Sequence of chain 1.C:
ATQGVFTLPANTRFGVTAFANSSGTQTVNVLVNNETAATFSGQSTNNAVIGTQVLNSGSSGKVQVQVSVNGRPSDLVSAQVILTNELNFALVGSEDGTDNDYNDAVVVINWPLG

Sequence of chain 1.D:
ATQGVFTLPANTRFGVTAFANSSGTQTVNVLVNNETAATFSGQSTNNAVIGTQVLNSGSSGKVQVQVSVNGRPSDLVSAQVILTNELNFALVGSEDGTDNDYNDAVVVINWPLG

The small molecule below binds the protein below.
Small molecule (SMILES): C[C@@H]1O[C@@H](O)[C@@H](O)[C@H](O)[C@@H]1O

Binding-site contacts:
Ligand atom DO2 contacts residue GLY98 of chain 1.D at 3.1 Å.
Ligand atom O5 contacts residue SER24 of chain 1.D at 2.2 Å.
Ligand atom DO4 contacts residue ASN22 of chain 1.D at 3.1 Å.
Ligand atom D61 contacts residue THR46 of chain 1.D at 2.6 Å.
Ligand atom C6 contacts residue SER24 of chain 1.D at 3.1 Å.
Ligand atom DO3 contacts residue ASP100 of chain 1.D at 1.7 Å.
Ligand atom O4 contacts residue CA1 of chain 1.Q at 2.5 Å.
Ligand atom C1 contacts residue SER24 of chain 1.D at 3.1 Å.
Ligand atom D3 contacts residue ASP100 of chain 1.D at 2.7 Å.
Ligand atom O3 contacts residue ASP105 of chain 1.D at 3.0 Å (salt-bridge).
Ligand atom D62 contacts residue SER24 of chain 1.D at 2.5 Å.
Ligand atom C2 contacts residue SER23 of chain 1.D at 3.1 Å.
Ligand atom O4 contacts residue SER23 of chain 1.D at 2.5 Å.
Ligand atom DO2 contacts residue ASP97 of chain 1.D at 1.9 Å.
Ligand atom O3 contacts residue ASP100 of chain 1.D at 2.5 Å (salt-bridge).
Ligand atom D1 contacts residue ASP97 of chain 1.D at 3.1 Å.
Ligand atom O5 contacts residue SER23 of chain 1.D at 3.0 Å.
Ligand atom DO3 contacts residue ASP102 of chain 1.D at 2.6 Å.
Ligand atom D2 contacts residue SER23 of chain 1.D at 2.5 Å.
Ligand atom C1 contacts residue SER23 of chain 1.D at 3.0 Å.
Ligand atom D61 contacts residue SER23 of chain 1.D at 2.9 Å.
Ligand atom O3 contacts residue CA1 of chain 1.Q at 2.5 Å.
Ligand atom DO4 contacts residue SER23 of chain 1.D at 2.7 Å.
Ligand atom O3 contacts residue CA1 of chain 1.P at 2.5 Å.
Ligand atom O4 contacts residue ASN22 of chain 1.D at 3.0 Å (h-bond).
Ligand atom O2 contacts residue ASP97 of chain 1.D at 2.6 Å (salt-bridge).
Ligand atom D61 contacts residue SER24 of chain 1.D at 2.5 Å.
Ligand atom DO3 contacts residue CA1 of chain 1.P at 2.7 Å.
Ligand atom DO2 contacts residue SER23 of chain 1.D at 3.2 Å.
Ligand atom D2 contacts residue ASP105 of chain 1.D at 2.6 Å.
Ligand atom O3 contacts residue ASP102 of chain 1.D at 2.8 Å (salt-bridge).
Ligand atom DO4 contacts residue GLY115 of chain 1.C at 1.8 Å.
Ligand atom O4 contacts residue GLY115 of chain 1.C at 2.6 Å (h-bond).
Ligand atom DO2 contacts residue CA1 of chain 1.P at 3.0 Å.
Ligand atom DO3 contacts residue CA1 of chain 1.Q at 3.0 Å.
Ligand atom O2 contacts residue CA1 of chain 1.P at 2.5 Å.
Ligand atom D1 contacts residue SER23 of chain 1.D at 2.4 Å.
Ligand atom DO4 contacts residue CA1 of chain 1.Q at 2.8 Å.
Ligand atom C3 contacts residue ASP100 of chain 1.D at 3.1 Å.
Ligand atom D1 contacts residue SER24 of chain 1.D at 3.0 Å.